Binding-site contacts:
Ligand atom C2 contacts residue ASN42 of chain 1.C at 2.5 Å.
Ligand atom C7 contacts residue SER24 of chain 1.C at 3.9 Å.
Ligand atom C1 contacts residue ASN42 of chain 1.C at 1.4 Å.
Ligand atom C8 contacts residue TRP23 of chain 1.C at 3.3 Å (hydrophobic).
Ligand atom C1 contacts residue SER24 of chain 1.C at 3.9 Å.
Ligand atom O7 contacts residue ASN42 of chain 1.C at 3.4 Å (h-bond).
Ligand atom O7 contacts residue ARG25 of chain 1.C at 4.4 Å.
Ligand atom O5 contacts residue ASN42 of chain 1.C at 2.3 Å (h-bond).
Ligand atom C4 contacts residue ASN42 of chain 1.C at 4.2 Å.
Ligand atom C3 contacts residue SER24 of chain 1.C at 4.0 Å.
Ligand atom C3 contacts residue ASN42 of chain 1.C at 3.8 Å.
Ligand atom C8 contacts residue ARG25 of chain 1.C at 4.1 Å.
Ligand atom C1 contacts residue ARG25 of chain 1.C at 4.5 Å.
Ligand atom N2 contacts residue SER24 of chain 1.C at 3.1 Å (h-bond).
Ligand atom N2 contacts residue ARG25 of chain 1.C at 4.3 Å.
Ligand atom C7 contacts residue ASN42 of chain 1.C at 3.4 Å.
Ligand atom C8 contacts residue SER24 of chain 1.C at 3.9 Å.
Ligand atom O7 contacts residue ASP43 of chain 1.C at 4.0 Å.
Ligand atom C2 contacts residue SER24 of chain 1.C at 3.8 Å.
Ligand atom C5 contacts residue ASN42 of chain 1.C at 3.6 Å.
Ligand atom C7 contacts residue ARG25 of chain 1.C at 4.4 Å.
Ligand atom N2 contacts residue ASN42 of chain 1.C at 3.0 Å (h-bond).

Sequence of chain 1.C:
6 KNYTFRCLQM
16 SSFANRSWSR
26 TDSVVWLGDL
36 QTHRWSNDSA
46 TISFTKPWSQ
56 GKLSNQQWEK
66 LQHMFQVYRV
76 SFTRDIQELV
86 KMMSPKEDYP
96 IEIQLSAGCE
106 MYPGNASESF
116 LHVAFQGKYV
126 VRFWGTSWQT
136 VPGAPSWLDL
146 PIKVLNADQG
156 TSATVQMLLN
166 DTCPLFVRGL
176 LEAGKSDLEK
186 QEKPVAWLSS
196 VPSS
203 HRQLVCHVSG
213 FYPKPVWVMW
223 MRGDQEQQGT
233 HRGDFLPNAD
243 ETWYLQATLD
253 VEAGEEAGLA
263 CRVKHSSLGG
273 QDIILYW

This small molecule binds to this protein.
Small molecule (SMILES): CC(=O)N[C@H]1[C@H](O[C@H]2[C@H](O)[C@@H](NC(C)=O)CO[C@@H]2CO)O[C@H](CO)[C@@H](O)[C@@H]1O